Sequence of chain 25.A:
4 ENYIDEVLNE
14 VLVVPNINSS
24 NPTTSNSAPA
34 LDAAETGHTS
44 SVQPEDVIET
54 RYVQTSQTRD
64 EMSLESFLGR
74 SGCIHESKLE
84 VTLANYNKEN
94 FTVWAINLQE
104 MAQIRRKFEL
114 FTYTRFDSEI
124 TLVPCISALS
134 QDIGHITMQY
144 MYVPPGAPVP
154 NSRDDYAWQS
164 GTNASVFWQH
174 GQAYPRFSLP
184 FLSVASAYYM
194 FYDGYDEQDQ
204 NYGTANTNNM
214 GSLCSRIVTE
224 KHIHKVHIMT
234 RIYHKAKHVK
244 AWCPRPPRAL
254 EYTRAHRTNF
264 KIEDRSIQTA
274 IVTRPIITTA

A protein and the small-molecule ligand that binds it are described below.
Small molecule (SMILES): CCOc1noc2cc(OCCC3CCN(c4ccc(C)nn4)CC3)ccc12

Binding-site contacts:
Ligand atom C17 contacts residue ILE99 of chain 25.A at 3.8 Å (hydrophobic).
Ligand atom C03 contacts residue ASN211 of chain 25.A at 3.1 Å.
Ligand atom C12 contacts residue ILE99 of chain 25.A at 3.7 Å (hydrophobic).
Ligand atom O16 contacts residue ILE99 of chain 25.A at 3.6 Å.
Ligand atom C25 contacts residue PHE180 of chain 25.A at 3.5 Å (hydrophobic).
Ligand atom C28 contacts residue TYR143 of chain 25.A at 3.4 Å (hydrophobic).
Ligand atom N24 contacts residue LEU216 of chain 25.A at 3.5 Å.
Ligand atom C19 contacts residue LEU182 of chain 25.A at 3.6 Å (hydrophobic).
Ligand atom C28 contacts residue MET144 of chain 25.A at 3.8 Å (hydrophobic).
Ligand atom C01 contacts residue TYR192 of chain 25.A at 2.9 Å (hydrophobic).
Ligand atom C04 contacts residue MET213 of chain 25.A at 3.9 Å (hydrophobic).
Ligand atom O23 contacts residue LEU216 of chain 25.A at 3.7 Å.
Ligand atom N08 contacts residue LEU101 of chain 25.A at 3.8 Å.
Ligand atom N24 contacts residue PHE180 of chain 25.A at 3.6 Å.
Ligand atom C28 contacts residue ALA167 of chain 25.A at 3.1 Å (hydrophobic).
Ligand atom C27 contacts residue PHE180 of chain 25.A at 3.2 Å (hydrophobic).
Ligand atom C14 contacts residue HIS237 of chain 25.A at 3.5 Å.
Ligand atom C21 contacts residue ILE123 of chain 25.A at 3.8 Å (hydrophobic).
Ligand atom C01 contacts residue THR207 of chain 25.A at 2.9 Å.
Ligand atom O26 contacts residue TYR145 of chain 25.A at 3.2 Å.
Ligand atom C15 contacts residue LEU182 of chain 25.A at 3.7 Å (hydrophobic).
Ligand atom C18 contacts residue TYR145 of chain 25.A at 3.8 Å (hydrophobic).
Ligand atom C09 contacts residue TYR191 of chain 25.A at 3.6 Å (hydrophobic).
Ligand atom C04 contacts residue ASN211 of chain 25.A at 3.4 Å.
Ligand atom C05 contacts residue LEU101 of chain 25.A at 3.9 Å (hydrophobic).
Ligand atom C22 contacts residue ILE99 of chain 25.A at 3.9 Å (hydrophobic).
Ligand atom C10 contacts residue TYR191 of chain 25.A at 3.7 Å (hydrophobic).
Ligand atom N07 contacts residue LEU101 of chain 25.A at 3.7 Å.
Ligand atom C15 contacts residue ILE123 of chain 25.A at 3.6 Å (hydrophobic).
Ligand atom O26 contacts residue PHE180 of chain 25.A at 3.7 Å.
Ligand atom C22 contacts residue ILE123 of chain 25.A at 3.6 Å (hydrophobic).
Ligand atom C14 contacts residue SER121 of chain 25.A at 3.5 Å.
Ligand atom C28 contacts residue TYR145 of chain 25.A at 3.3 Å (hydrophobic).
Ligand atom C19 contacts residue TYR145 of chain 25.A at 3.2 Å (hydrophobic).
Ligand atom C13 contacts residue MET213 of chain 25.A at 3.4 Å (hydrophobic).
Ligand atom C18 contacts residue ILE99 of chain 25.A at 3.8 Å (hydrophobic).
Ligand atom C18 contacts residue LEU182 of chain 25.A at 3.2 Å (hydrophobic).
Ligand atom N06 contacts residue LEU101 of chain 25.A at 3.2 Å.
Ligand atom C09 contacts residue LEU101 of chain 25.A at 3.8 Å (hydrophobic).
Ligand atom C17 contacts residue LEU182 of chain 25.A at 3.7 Å (hydrophobic).